This small molecule binds to this protein.
Small molecule (SMILES): Cc1cn([C@H]2C[C@H](O[P](=O)(O)OC[C@H]3O[C@@H](n4cnc5c(N)ncnc54)C[C@@H]3O[P](=O)(O)OC[C@H]3O[C@@H](n4ccc(N)nc4=O)C[C@@H]3O[P](=O)(O)OC[C@H]3O[C@@H](n4cnc5c(N)ncnc54)[C@H](O)[C@@H]3O)[C@@H](CO[P](=O)(O)O[C@H]3C[C@H](n4cnc5c(=O)nc(N)[nH]c54)O[C@@H]3CO[P](=O)(O)O[C@H]3C[C@H](n4cnc5c(N)ncnc54)O[C@@H]3CO[P](=O)(O)O[C@H]3C[C@H](n4ccc(N)nc4=O)O[C@@H]3CO)O2)c(=O)[nH]c1=O

Binding-site contacts:
Ligand atom C5' contacts residue GLY104 of chain 1.A at 3.6 Å.
Ligand atom OP2 contacts residue NA1 of chain 1.E at 3.6 Å (h-bond).
Ligand atom OP1 contacts residue GLY102 of chain 1.A at 2.7 Å (h-bond).
Ligand atom O2' contacts residue GLY262 of chain 1.A at 3.3 Å.
Ligand atom OP2 contacts residue LYS106 of chain 1.A at 3.0 Å (salt-bridge).
Ligand atom N3 contacts residue TYR259 of chain 1.A at 3.6 Å.
Ligand atom O5' contacts residue LYS106 of chain 1.A at 3.7 Å.
Ligand atom OP2 contacts residue ASP244 of chain 1.A at 3.2 Å (salt-bridge).
Ligand atom C4' contacts residue TYR259 of chain 1.A at 3.5 Å (hydrophobic).
Ligand atom P contacts residue NA1 of chain 1.E at 3.4 Å.
Ligand atom O4' contacts residue ASN267 of chain 1.A at 3.2 Å (h-bond).
Ligand atom O3' contacts residue GLY102 of chain 1.A at 3.5 Å.
Ligand atom C8 contacts residue ALA264 of chain 1.A at 3.6 Å (hydrophobic).
Ligand atom O2 contacts residue TYR259 of chain 1.A at 3.6 Å.
Ligand atom OP2 contacts residue GLY104 of chain 1.A at 3.6 Å.
Ligand atom C5' contacts residue PHE260 of chain 1.A at 3.7 Å (hydrophobic).
Ligand atom OP1 contacts residue TYR259 of chain 1.A at 2.7 Å (h-bond).
Ligand atom OP2 contacts residue ASP188 of chain 1.A at 3.0 Å (salt-bridge).
Ligand atom C5' contacts residue GLY102 of chain 1.A at 3.6 Å.
Ligand atom OP1 contacts residue THR107 of chain 1.A at 2.6 Å (h-bond).
Ligand atom OP1 contacts residue LYS106 of chain 1.A at 3.7 Å.
Ligand atom OP1 contacts residue GLY104 of chain 1.A at 2.8 Å (h-bond).
Ligand atom O5' contacts residue GLY104 of chain 1.A at 3.3 Å (h-bond).
Ligand atom OP2 contacts residue LYS226 of chain 1.A at 2.7 Å (salt-bridge).
Ligand atom P contacts residue LYS226 of chain 1.A at 3.4 Å.
Ligand atom N3 contacts residue ASN267 of chain 1.A at 3.1 Å (h-bond).
Ligand atom OP1 contacts residue LYS226 of chain 1.A at 3.2 Å (salt-bridge).
Ligand atom N9 contacts residue ALA264 of chain 1.A at 3.7 Å.
Ligand atom OP1 contacts residue NA1 of chain 1.E at 2.3 Å (h-bond).
Ligand atom O3' contacts residue LYS106 of chain 1.A at 3.6 Å.
Ligand atom OP2 contacts residue GLY104 of chain 1.A at 3.7 Å.
Ligand atom OP2 contacts residue THR105 of chain 1.A at 3.4 Å (h-bond).
Ligand atom OP1 contacts residue ILE100 of chain 1.A at 3.5 Å (h-bond).
Ligand atom C4' contacts residue TRP101 of chain 1.A at 3.6 Å (hydrophobic).
Ligand atom O4' contacts residue TYR259 of chain 1.A at 3.3 Å (h-bond).
Ligand atom OP1 contacts residue LYS106 of chain 1.A at 3.6 Å.
Ligand atom P contacts residue GLY104 of chain 1.A at 3.5 Å.
Ligand atom OP1 contacts residue TRP101 of chain 1.A at 3.6 Å.
Ligand atom C1' contacts residue ASN267 of chain 1.A at 3.3 Å.
Ligand atom OP1 contacts residue ALA103 of chain 1.A at 3.3 Å (h-bond).

Sequence of chain 1.A:
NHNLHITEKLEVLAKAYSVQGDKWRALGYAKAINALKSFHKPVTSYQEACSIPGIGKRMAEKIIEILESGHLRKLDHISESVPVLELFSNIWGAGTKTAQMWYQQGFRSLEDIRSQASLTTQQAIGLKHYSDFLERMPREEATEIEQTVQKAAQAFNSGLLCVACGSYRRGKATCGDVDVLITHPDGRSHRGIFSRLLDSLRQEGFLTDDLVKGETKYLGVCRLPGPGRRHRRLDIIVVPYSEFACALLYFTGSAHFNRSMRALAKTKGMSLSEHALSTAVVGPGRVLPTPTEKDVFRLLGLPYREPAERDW